Sequence of chain 2.B:
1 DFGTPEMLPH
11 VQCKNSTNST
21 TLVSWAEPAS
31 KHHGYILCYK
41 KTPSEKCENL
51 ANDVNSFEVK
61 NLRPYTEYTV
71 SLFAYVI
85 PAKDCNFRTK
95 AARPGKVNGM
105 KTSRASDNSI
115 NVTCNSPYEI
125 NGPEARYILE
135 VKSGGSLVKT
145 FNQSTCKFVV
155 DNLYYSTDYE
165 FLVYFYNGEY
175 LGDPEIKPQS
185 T

Binding-site contacts:
Ligand atom C6 contacts residue ARG130 of chain 2.B at 4.3 Å.
Ligand atom O6 contacts residue ARG130 of chain 2.B at 3.4 Å.
Ligand atom C1 contacts residue ILE132 of chain 2.B at 4.4 Å (hydrophobic).
Ligand atom O7 contacts residue TYR170 of chain 2.B at 3.9 Å.
Ligand atom C1 contacts residue ARG130 of chain 2.B at 3.7 Å.
Ligand atom C3 contacts residue TYR170 of chain 2.B at 3.6 Å (hydrophobic).
Ligand atom C8 contacts residue TYR170 of chain 2.B at 3.6 Å (hydrophobic).
Ligand atom C3 contacts residue ASN146 of chain 2.B at 3.8 Å.
Ligand atom C7 contacts residue ILE132 of chain 2.B at 4.2 Å (hydrophobic).
Ligand atom C4 contacts residue ASN146 of chain 2.B at 4.1 Å.
Ligand atom C7 contacts residue ASN146 of chain 2.B at 4.2 Å.
Ligand atom N2 contacts residue ASN146 of chain 2.B at 2.9 Å (h-bond).
Ligand atom O5 contacts residue ARG130 of chain 2.B at 3.5 Å (salt-bridge).
Ligand atom C7 contacts residue TYR170 of chain 2.B at 3.8 Å (hydrophobic).
Ligand atom C2 contacts residue TYR170 of chain 2.B at 4.3 Å (hydrophobic).
Ligand atom C8 contacts residue LEU175 of chain 2.B at 3.6 Å (hydrophobic).
Ligand atom N2 contacts residue ILE132 of chain 2.B at 3.7 Å.
Ligand atom O5 contacts residue ASN146 of chain 2.B at 2.3 Å (h-bond).
Ligand atom N2 contacts residue TYR170 of chain 2.B at 3.6 Å.
Ligand atom O3 contacts residue TYR170 of chain 2.B at 4.0 Å.
Ligand atom C5 contacts residue ARG130 of chain 2.B at 3.8 Å.
Ligand atom C8 contacts residue ILE132 of chain 2.B at 3.7 Å (hydrophobic).
Ligand atom C1 contacts residue ASN146 of chain 2.B at 1.4 Å.
Ligand atom C2 contacts residue ASN146 of chain 2.B at 2.5 Å.
Ligand atom C5 contacts residue ASN146 of chain 2.B at 3.6 Å.

The protein below binds the small molecule below.
Small molecule (SMILES): CC(=O)N[C@@H]1[C@@H](O)[C@H](O)[C@@H](CO)O[C@H]1O